A protein and the small-molecule ligand that binds it are described below.
Small molecule (SMILES): CC(=O)N[C@@H]1[C@@H](O)[C@H](O)[C@@H](CO)O[C@H]1O

Binding-site contacts:
Ligand atom C5 contacts residue ASN72 of chain 1.A at 3.6 Å.
Ligand atom O6 contacts residue LYS8 of chain 1.A at 3.2 Å.
Ligand atom C3 contacts residue ASN72 of chain 1.A at 3.8 Å.
Ligand atom O6 contacts residue ASN72 of chain 1.A at 4.3 Å.
Ligand atom O7 contacts residue ASN72 of chain 1.A at 2.8 Å (h-bond).
Ligand atom O5 contacts residue ASN72 of chain 1.A at 2.3 Å (h-bond).
Ligand atom C8 contacts residue ASN72 of chain 1.A at 4.5 Å.
Ligand atom C1 contacts residue THR74 of chain 1.A at 4.2 Å.
Ligand atom O5 contacts residue LYS8 of chain 1.A at 4.0 Å.
Ligand atom C2 contacts residue ASN72 of chain 1.A at 2.5 Å.
Ligand atom O5 contacts residue VAL75 of chain 1.A at 4.3 Å.
Ligand atom C1 contacts residue ASN72 of chain 1.A at 1.4 Å.
Ligand atom C4 contacts residue ASN72 of chain 1.A at 4.2 Å.
Ligand atom N2 contacts residue ASN72 of chain 1.A at 3.0 Å (h-bond).
Ligand atom C7 contacts residue ASN72 of chain 1.A at 3.2 Å.

Sequence of chain 1.A:
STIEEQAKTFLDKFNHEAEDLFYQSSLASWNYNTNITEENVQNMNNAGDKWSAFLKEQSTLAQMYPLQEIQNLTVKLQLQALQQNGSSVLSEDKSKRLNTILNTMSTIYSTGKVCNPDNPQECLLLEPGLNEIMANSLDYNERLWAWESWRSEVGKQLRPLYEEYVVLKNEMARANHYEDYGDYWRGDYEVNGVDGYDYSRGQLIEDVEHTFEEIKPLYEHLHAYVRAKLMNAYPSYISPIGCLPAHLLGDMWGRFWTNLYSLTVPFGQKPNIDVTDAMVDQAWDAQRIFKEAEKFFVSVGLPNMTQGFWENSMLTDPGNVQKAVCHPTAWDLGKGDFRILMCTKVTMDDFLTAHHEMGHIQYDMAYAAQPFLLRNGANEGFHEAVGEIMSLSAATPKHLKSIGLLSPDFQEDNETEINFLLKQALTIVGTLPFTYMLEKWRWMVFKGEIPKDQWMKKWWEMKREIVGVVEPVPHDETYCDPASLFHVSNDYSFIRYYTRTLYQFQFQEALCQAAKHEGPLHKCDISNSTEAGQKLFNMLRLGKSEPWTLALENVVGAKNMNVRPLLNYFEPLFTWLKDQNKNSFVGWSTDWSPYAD